Sequence of chain 1.B:
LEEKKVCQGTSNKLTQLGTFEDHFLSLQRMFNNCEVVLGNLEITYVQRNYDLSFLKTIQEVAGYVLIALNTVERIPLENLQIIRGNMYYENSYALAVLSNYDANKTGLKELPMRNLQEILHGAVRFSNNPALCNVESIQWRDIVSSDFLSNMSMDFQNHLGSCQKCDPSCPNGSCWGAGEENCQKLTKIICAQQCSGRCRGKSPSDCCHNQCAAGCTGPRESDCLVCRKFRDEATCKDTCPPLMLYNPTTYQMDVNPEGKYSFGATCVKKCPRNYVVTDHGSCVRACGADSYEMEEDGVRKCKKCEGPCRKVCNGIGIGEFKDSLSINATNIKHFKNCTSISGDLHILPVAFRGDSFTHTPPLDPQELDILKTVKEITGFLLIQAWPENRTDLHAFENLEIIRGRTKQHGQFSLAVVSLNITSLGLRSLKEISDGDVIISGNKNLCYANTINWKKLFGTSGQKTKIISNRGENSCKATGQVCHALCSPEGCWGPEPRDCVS

This small molecule binds to this protein.
Small molecule (SMILES): CC(=O)N[C@H]1[C@H](O[C@H]2[C@H](O)[C@@H](NC(C)=O)CO[C@@H]2CO[C@@H]2O[C@@H](C)[C@@H](O)[C@@H](O)[C@@H]2O)O[C@H](CO)[C@@H](O[C@@H]2O[C@H](CO)[C@@H](O)[C@H](O)[C@@H]2O)[C@@H]1O

Binding-site contacts:
Ligand atom O5 contacts residue ASN33 of chain 1.B at 4.3 Å.
Ligand atom C5 contacts residue ASN33 of chain 1.B at 4.2 Å.
Ligand atom C6 contacts residue ASN33 of chain 1.B at 3.8 Å.
Ligand atom C1 contacts residue ASN33 of chain 1.B at 4.0 Å.
Ligand atom O7 contacts residue ASN32 of chain 1.B at 3.3 Å (h-bond).
Ligand atom C2 contacts residue ASN32 of chain 1.B at 2.4 Å.
Ligand atom O6 contacts residue ASN33 of chain 1.B at 3.8 Å.
Ligand atom C3 contacts residue ASN33 of chain 1.B at 4.4 Å.
Ligand atom O5 contacts residue ASN33 of chain 1.B at 3.1 Å (h-bond).
Ligand atom N2 contacts residue ASN32 of chain 1.B at 2.8 Å (h-bond).
Ligand atom C1 contacts residue ASN32 of chain 1.B at 1.4 Å.
Ligand atom C3 contacts residue ASN32 of chain 1.B at 3.8 Å.
Ligand atom C4 contacts residue ASN33 of chain 1.B at 4.1 Å.
Ligand atom C7 contacts residue ASN32 of chain 1.B at 3.4 Å.
Ligand atom C5 contacts residue ASN32 of chain 1.B at 3.7 Å.
Ligand atom O5 contacts residue ASN32 of chain 1.B at 2.4 Å (h-bond).
Ligand atom C6 contacts residue ASN33 of chain 1.B at 3.9 Å.
Ligand atom C4 contacts residue ASN32 of chain 1.B at 4.2 Å.
Ligand atom C5 contacts residue ASN33 of chain 1.B at 3.5 Å.